Sequence of chain 3.A:
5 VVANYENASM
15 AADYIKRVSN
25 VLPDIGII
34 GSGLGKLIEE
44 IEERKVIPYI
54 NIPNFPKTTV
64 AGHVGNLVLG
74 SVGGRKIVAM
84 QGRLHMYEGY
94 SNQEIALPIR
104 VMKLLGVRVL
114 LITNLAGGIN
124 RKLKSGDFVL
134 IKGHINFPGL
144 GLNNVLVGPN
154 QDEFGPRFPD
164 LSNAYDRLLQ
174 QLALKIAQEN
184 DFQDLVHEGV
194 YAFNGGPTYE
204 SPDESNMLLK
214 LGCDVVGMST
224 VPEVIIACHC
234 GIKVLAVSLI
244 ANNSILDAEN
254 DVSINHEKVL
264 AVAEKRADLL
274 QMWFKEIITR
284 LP

Binding-site contacts:
Ligand atom C6 contacts residue DMS1 of chain 3.C at 3.9 Å.
Ligand atom C4 contacts residue GLY120 of chain 3.A at 3.6 Å.
Ligand atom C5 contacts residue GLY120 of chain 3.A at 3.7 Å.
Ligand atom N contacts residue VAL219 of chain 3.A at 3.7 Å.
Ligand atom C6 contacts residue LEU118 of chain 3.A at 3.5 Å (hydrophobic).
Ligand atom C2 contacts residue TYR202 of chain 3.A at 3.6 Å (hydrophobic).
Ligand atom O1 contacts residue MET221 of chain 3.A at 3.6 Å.
Ligand atom C contacts residue GLY220 of chain 3.A at 3.3 Å.
Ligand atom O1 contacts residue GLU203 of chain 3.A at 3.7 Å.
Ligand atom F contacts residue VAL262 of chain 3.A at 3.2 Å.
Ligand atom C3 contacts residue GLY120 of chain 3.A at 3.5 Å.
Ligand atom N contacts residue GLU203 of chain 3.A at 2.9 Å (salt-bridge).
Ligand atom O1 contacts residue ASN197 of chain 3.A at 3.1 Å (h-bond).
Ligand atom C2 contacts residue GLY120 of chain 3.A at 3.6 Å.
Ligand atom N contacts residue TYR202 of chain 3.A at 3.8 Å.
Ligand atom C1 contacts residue MET221 of chain 3.A at 3.8 Å (hydrophobic).
Ligand atom C2 contacts residue VAL219 of chain 3.A at 3.9 Å (hydrophobic).
Ligand atom C4 contacts residue ASN245 of chain 3.A at 3.3 Å.
Ligand atom C3 contacts residue ASN245 of chain 3.A at 3.8 Å.
Ligand atom C6 contacts residue GLY120 of chain 3.A at 3.8 Å.
Ligand atom F contacts residue ALA119 of chain 3.A at 3.7 Å.
Ligand atom C6 contacts residue ALA119 of chain 3.A at 3.5 Å (hydrophobic).
Ligand atom F contacts residue LEU118 of chain 3.A at 4.0 Å.
Ligand atom C contacts residue VAL219 of chain 3.A at 3.4 Å (hydrophobic).
Ligand atom O contacts residue DMS1 of chain 3.C at 3.7 Å.
Ligand atom C1 contacts residue GLY220 of chain 3.A at 3.8 Å.
Ligand atom C7 contacts residue VAL219 of chain 3.A at 3.8 Å (hydrophobic).
Ligand atom C1 contacts residue VAL219 of chain 3.A at 3.5 Å (hydrophobic).
Ligand atom C1 contacts residue GLU203 of chain 3.A at 3.7 Å.
Ligand atom C4 contacts residue ALA119 of chain 3.A at 3.8 Å (hydrophobic).
Ligand atom O1 contacts residue GLY220 of chain 3.A at 3.7 Å.
Ligand atom C2 contacts residue GLU203 of chain 3.A at 3.9 Å.
Ligand atom C7 contacts residue GLY120 of chain 3.A at 3.8 Å.
Ligand atom C5 contacts residue VAL262 of chain 3.A at 3.9 Å (hydrophobic).
Ligand atom O contacts residue MET221 of chain 3.A at 3.3 Å (h-bond).
Ligand atom O1 contacts residue VAL219 of chain 3.A at 3.9 Å.
Ligand atom F contacts residue ALA244 of chain 3.A at 3.1 Å.
Ligand atom C5 contacts residue ALA119 of chain 3.A at 3.5 Å (hydrophobic).
Ligand atom O contacts residue GLY220 of chain 3.A at 3.5 Å.
Ligand atom C3 contacts residue TYR202 of chain 3.A at 3.6 Å (hydrophobic).

A protein and the small-molecule ligand that binds it are described below.
Small molecule (SMILES): O=C1Nc2ccc(F)cc2[C@@H]1O